Binding-site contacts:
Ligand atom CAF contacts residue PHE320 of chain 1.D at 3.9 Å (hydrophobic).
Ligand atom CAA contacts residue VAL148 of chain 1.D at 3.5 Å (hydrophobic).
Ligand atom CAG contacts residue PHE224 of chain 1.D at 3.7 Å (hydrophobic).
Ligand atom CAG contacts residue PHE320 of chain 1.D at 4.2 Å (hydrophobic).
Ligand atom CAO contacts residue ASN343 of chain 1.D at 3.9 Å.
Ligand atom CAC contacts residue VAL145 of chain 1.D at 4.3 Å (hydrophobic).
Ligand atom NAN contacts residue ASN343 of chain 1.D at 3.0 Å (h-bond).
Ligand atom CAJ contacts residue ASN343 of chain 1.D at 3.9 Å.
Ligand atom OAM contacts residue TYR347 of chain 1.D at 3.9 Å.
Ligand atom OAL contacts residue SER238 of chain 1.D at 2.9 Å (h-bond).
Ligand atom NAN contacts residue TYR347 of chain 1.D at 4.1 Å.
Ligand atom CAH contacts residue TYR339 of chain 1.D at 4.3 Å (hydrophobic).
Ligand atom OAM contacts residue ASN343 of chain 1.D at 3.8 Å.
Ligand atom CAH contacts residue PHE224 of chain 1.D at 3.6 Å (hydrophobic).
Ligand atom NAN contacts residue ASP144 of chain 1.D at 3.2 Å (salt-bridge).
Ligand atom CAE contacts residue PHE320 of chain 1.D at 4.2 Å (hydrophobic).
Ligand atom OAL contacts residue SER235 of chain 1.D at 4.2 Å.
Ligand atom CAB contacts residue PHE321 of chain 1.D at 3.9 Å (hydrophobic).
Ligand atom CAH contacts residue PHE320 of chain 1.D at 4.2 Å (hydrophobic).
Ligand atom OAM contacts residue VAL148 of chain 1.D at 3.9 Å.
Ligand atom CAJ contacts residue ASP144 of chain 1.D at 4.2 Å.
Ligand atom CAD contacts residue SER234 of chain 1.D at 3.9 Å.
Ligand atom OAL contacts residue PHE321 of chain 1.D at 4.1 Å.
Ligand atom CAG contacts residue TYR339 of chain 1.D at 4.3 Å (hydrophobic).
Ligand atom CAC contacts residue PHE321 of chain 1.D at 4.1 Å (hydrophobic).
Ligand atom CAC contacts residue SER234 of chain 1.D at 4.3 Å.
Ligand atom OAK contacts residue ASN324 of chain 1.D at 3.8 Å.
Ligand atom CAB contacts residue SER238 of chain 1.D at 4.1 Å.
Ligand atom OAK contacts residue SER234 of chain 1.D at 2.8 Å (h-bond).
Ligand atom OAL contacts residue SER234 of chain 1.D at 3.3 Å (h-bond).
Ligand atom CAO contacts residue PHE224 of chain 1.D at 4.0 Å (hydrophobic).
Ligand atom CAC contacts residue SER238 of chain 1.D at 3.9 Å.
Ligand atom OAM contacts residue ASP144 of chain 1.D at 2.9 Å (salt-bridge).
Ligand atom CAI contacts residue ASP144 of chain 1.D at 4.0 Å.
Ligand atom CAA contacts residue PHE320 of chain 1.D at 4.2 Å (hydrophobic).
Ligand atom CAJ contacts residue PHE320 of chain 1.D at 3.6 Å (hydrophobic).
Ligand atom CAB contacts residue VAL148 of chain 1.D at 3.6 Å (hydrophobic).
Ligand atom CAO contacts residue ASP144 of chain 1.D at 3.6 Å.
Ligand atom CAI contacts residue ASN343 of chain 1.D at 4.0 Å.
Ligand atom CAD contacts residue ASN324 of chain 1.D at 4.2 Å.

The small molecule below binds the protein below.
Small molecule (SMILES): CN[C@@H]1CCc2c(ccc(O)c2O)[C@H]1O

Sequence of chain 1.D:
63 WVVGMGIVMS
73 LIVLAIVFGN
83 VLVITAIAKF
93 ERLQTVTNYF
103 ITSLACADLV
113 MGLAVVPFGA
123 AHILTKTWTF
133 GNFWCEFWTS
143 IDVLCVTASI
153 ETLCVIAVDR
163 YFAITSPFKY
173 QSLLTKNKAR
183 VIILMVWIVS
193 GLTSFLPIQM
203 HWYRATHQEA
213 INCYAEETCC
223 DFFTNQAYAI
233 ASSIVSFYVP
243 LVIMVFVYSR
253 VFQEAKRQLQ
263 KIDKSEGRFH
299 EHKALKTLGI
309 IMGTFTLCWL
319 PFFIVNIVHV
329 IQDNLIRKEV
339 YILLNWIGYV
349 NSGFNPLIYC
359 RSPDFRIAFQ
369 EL